Binding-site contacts:
Ligand atom O6 contacts residue HIS55 of chain 1.B at 4.0 Å.
Ligand atom C2 contacts residue ASN93 of chain 1.B at 2.4 Å.
Ligand atom O5 contacts residue HIS55 of chain 1.B at 3.7 Å.
Ligand atom C1 contacts residue HIS55 of chain 1.B at 4.2 Å.
Ligand atom N2 contacts residue ASN93 of chain 1.B at 3.1 Å (h-bond).
Ligand atom O5 contacts residue ASN93 of chain 1.B at 2.4 Å (h-bond).
Ligand atom C7 contacts residue ASN93 of chain 1.B at 4.0 Å.
Ligand atom C1 contacts residue ASN93 of chain 1.B at 1.5 Å.
Ligand atom C4 contacts residue ASN93 of chain 1.B at 4.1 Å.
Ligand atom O7 contacts residue ASN93 of chain 1.B at 4.4 Å.
Ligand atom C5 contacts residue ASN93 of chain 1.B at 3.6 Å.
Ligand atom C3 contacts residue ASN93 of chain 1.B at 3.8 Å.

Sequence of chain 1.B:
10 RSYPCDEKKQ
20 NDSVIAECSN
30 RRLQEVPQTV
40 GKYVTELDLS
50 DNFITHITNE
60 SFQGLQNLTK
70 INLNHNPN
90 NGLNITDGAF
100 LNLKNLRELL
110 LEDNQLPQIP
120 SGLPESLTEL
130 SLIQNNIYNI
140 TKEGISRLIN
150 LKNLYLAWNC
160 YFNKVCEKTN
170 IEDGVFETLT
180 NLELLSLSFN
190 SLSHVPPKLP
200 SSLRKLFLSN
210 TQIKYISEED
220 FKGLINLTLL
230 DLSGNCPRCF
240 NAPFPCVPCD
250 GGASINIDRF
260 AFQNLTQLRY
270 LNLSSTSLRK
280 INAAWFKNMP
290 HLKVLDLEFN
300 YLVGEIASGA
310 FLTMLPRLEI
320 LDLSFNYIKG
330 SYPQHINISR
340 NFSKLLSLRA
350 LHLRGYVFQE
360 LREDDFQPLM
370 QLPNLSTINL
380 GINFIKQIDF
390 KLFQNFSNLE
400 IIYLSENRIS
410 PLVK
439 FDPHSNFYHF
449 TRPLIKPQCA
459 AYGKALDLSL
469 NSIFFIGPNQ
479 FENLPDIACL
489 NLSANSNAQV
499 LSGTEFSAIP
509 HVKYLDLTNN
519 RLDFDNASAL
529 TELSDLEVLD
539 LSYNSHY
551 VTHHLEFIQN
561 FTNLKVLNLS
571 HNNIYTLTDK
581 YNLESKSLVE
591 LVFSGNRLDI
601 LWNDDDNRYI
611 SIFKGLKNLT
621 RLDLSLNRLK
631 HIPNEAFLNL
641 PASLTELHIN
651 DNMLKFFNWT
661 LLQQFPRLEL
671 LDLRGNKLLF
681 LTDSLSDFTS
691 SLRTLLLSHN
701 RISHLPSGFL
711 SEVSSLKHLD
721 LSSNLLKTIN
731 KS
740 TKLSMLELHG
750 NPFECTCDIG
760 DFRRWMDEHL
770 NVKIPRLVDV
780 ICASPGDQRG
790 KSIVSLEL

This protein binds this small molecule.
Small molecule (SMILES): CC(=O)N[C@@H]1[C@@H](O)[C@H](O)[C@@H](CO)O[C@H]1O